A small-molecule ligand and the protein it binds are described below.
Small molecule (SMILES): CC(=O)N[C@H]1[C@H](O[C@H]2[C@H](O)[C@@H](NC(C)=O)CO[C@@H]2CO)O[C@H](CO)[C@@H](O)[C@@H]1O

Sequence of chain 1.A:
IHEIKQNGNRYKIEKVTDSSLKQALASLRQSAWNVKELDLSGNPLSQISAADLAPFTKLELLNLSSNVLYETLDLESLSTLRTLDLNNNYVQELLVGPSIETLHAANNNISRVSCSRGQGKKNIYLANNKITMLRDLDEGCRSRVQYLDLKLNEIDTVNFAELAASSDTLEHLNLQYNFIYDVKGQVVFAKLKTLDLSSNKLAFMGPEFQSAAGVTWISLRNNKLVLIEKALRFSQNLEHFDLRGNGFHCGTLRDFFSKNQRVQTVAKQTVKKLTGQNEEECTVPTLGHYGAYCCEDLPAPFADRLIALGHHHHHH

Binding-site contacts:
Ligand atom C4 contacts residue ASN64 of chain 1.A at 4.2 Å.
Ligand atom C6 contacts residue SER42 of chain 1.A at 3.9 Å.
Ligand atom C5 contacts residue ASN64 of chain 1.A at 3.7 Å.
Ligand atom C6 contacts residue SER66 of chain 1.A at 4.0 Å.
Ligand atom C2 contacts residue ASP86 of chain 1.A at 3.7 Å.
Ligand atom O5 contacts residue SER66 of chain 1.A at 3.4 Å (h-bond).
Ligand atom C5 contacts residue SER42 of chain 1.A at 4.3 Å.
Ligand atom N2 contacts residue ASP86 of chain 1.A at 2.9 Å (salt-bridge).
Ligand atom O6 contacts residue SER42 of chain 1.A at 3.8 Å.
Ligand atom C2 contacts residue ASN64 of chain 1.A at 2.3 Å.
Ligand atom O7 contacts residue LEU62 of chain 1.A at 4.4 Å.
Ligand atom O5 contacts residue SER42 of chain 1.A at 3.6 Å (h-bond).
Ligand atom C8 contacts residue ASP86 of chain 1.A at 3.7 Å.
Ligand atom N2 contacts residue ASN64 of chain 1.A at 2.8 Å (h-bond).
Ligand atom C7 contacts residue ASP86 of chain 1.A at 3.8 Å.
Ligand atom O7 contacts residue ASN64 of chain 1.A at 3.6 Å (h-bond).
Ligand atom C8 contacts residue HIS105 of chain 1.A at 4.4 Å.
Ligand atom O5 contacts residue ASN64 of chain 1.A at 2.4 Å (h-bond).
Ligand atom O5 contacts residue ASP40 of chain 1.A at 4.3 Å.
Ligand atom C1 contacts residue ASP86 of chain 1.A at 3.7 Å.
Ligand atom C7 contacts residue ASN64 of chain 1.A at 3.3 Å.
Ligand atom C8 contacts residue ASN64 of chain 1.A at 4.4 Å.
Ligand atom C3 contacts residue ASP86 of chain 1.A at 3.9 Å.
Ligand atom C1 contacts residue SER66 of chain 1.A at 3.6 Å.
Ligand atom C8 contacts residue THR84 of chain 1.A at 4.2 Å.
Ligand atom C1 contacts residue ASN64 of chain 1.A at 1.4 Å.
Ligand atom C3 contacts residue ASN64 of chain 1.A at 3.7 Å.
Ligand atom C5 contacts residue SER66 of chain 1.A at 3.4 Å.